Binding-site contacts:
Ligand atom C6 contacts residue GLY233 of chain 1.B at 3.5 Å.
Ligand atom N3 contacts residue GLY189 of chain 1.B at 3.8 Å.
Ligand atom C7 contacts residue GLY303 of chain 1.B at 4.1 Å.
Ligand atom C6 contacts residue PHE306 of chain 1.B at 3.7 Å (hydrophobic).
Ligand atom C6 contacts residue THR190 of chain 1.B at 3.8 Å.
Ligand atom C5 contacts residue CYS170 of chain 1.B at 4.2 Å (hydrophobic).
Ligand atom C4 contacts residue CYS170 of chain 1.B at 3.7 Å (hydrophobic).
Ligand atom C5 contacts residue PHE306 of chain 1.B at 3.6 Å (hydrophobic).
Ligand atom C7 contacts residue GLY232 of chain 1.B at 3.8 Å.
Ligand atom C7A contacts residue LEU166 of chain 1.B at 3.9 Å (hydrophobic).
Ligand atom C4 contacts residue LEU166 of chain 1.B at 4.0 Å (hydrophobic).
Ligand atom N1 contacts residue 0JO1 of chain 1.H at 3.2 Å.
Ligand atom N1 contacts residue LYS87 of chain 1.B at 3.1 Å (salt-bridge).
Ligand atom C4 contacts residue GLU109 of chain 1.B at 4.0 Å.
Ligand atom C2 contacts residue LYS87 of chain 1.B at 3.6 Å.
Ligand atom N1 contacts residue THR190 of chain 1.B at 3.6 Å.
Ligand atom C2 contacts residue GLY189 of chain 1.B at 3.3 Å.
Ligand atom C5 contacts residue THR190 of chain 1.B at 3.6 Å.
Ligand atom C4 contacts residue THR190 of chain 1.B at 3.5 Å.
Ligand atom C7 contacts residue GLY233 of chain 1.B at 3.4 Å.
Ligand atom C7 contacts residue 0JO1 of chain 1.H at 4.2 Å.
Ligand atom C2 contacts residue 0JO1 of chain 1.H at 3.6 Å.
Ligand atom N1 contacts residue GLY189 of chain 1.B at 3.7 Å.
Ligand atom N3 contacts residue THR190 of chain 1.B at 4.0 Å.
Ligand atom C3A contacts residue THR190 of chain 1.B at 3.5 Å.
Ligand atom C2 contacts residue GLU109 of chain 1.B at 3.6 Å.
Ligand atom C7A contacts residue THR190 of chain 1.B at 3.4 Å.
Ligand atom C6 contacts residue GLY232 of chain 1.B at 3.8 Å.
Ligand atom N3 contacts residue 0JO1 of chain 1.H at 4.2 Å.
Ligand atom C3A contacts residue GLU109 of chain 1.B at 3.6 Å.
Ligand atom C7A contacts residue 0JO1 of chain 1.H at 3.6 Å.
Ligand atom C2 contacts residue HIS115 of chain 1.B at 4.2 Å.
Ligand atom C3A contacts residue LEU166 of chain 1.B at 4.0 Å (hydrophobic).
Ligand atom C2 contacts residue THR190 of chain 1.B at 4.0 Å.
Ligand atom C7 contacts residue LEU166 of chain 1.B at 3.7 Å (hydrophobic).
Ligand atom C5 contacts residue LEU166 of chain 1.B at 3.7 Å (hydrophobic).
Ligand atom C7A contacts residue LYS87 of chain 1.B at 4.2 Å.
Ligand atom N3 contacts residue GLU109 of chain 1.B at 2.6 Å (salt-bridge).
Ligand atom C6 contacts residue LEU166 of chain 1.B at 3.6 Å (hydrophobic).
Ligand atom C7 contacts residue THR190 of chain 1.B at 3.7 Å.

Sequence of chain 1.B:
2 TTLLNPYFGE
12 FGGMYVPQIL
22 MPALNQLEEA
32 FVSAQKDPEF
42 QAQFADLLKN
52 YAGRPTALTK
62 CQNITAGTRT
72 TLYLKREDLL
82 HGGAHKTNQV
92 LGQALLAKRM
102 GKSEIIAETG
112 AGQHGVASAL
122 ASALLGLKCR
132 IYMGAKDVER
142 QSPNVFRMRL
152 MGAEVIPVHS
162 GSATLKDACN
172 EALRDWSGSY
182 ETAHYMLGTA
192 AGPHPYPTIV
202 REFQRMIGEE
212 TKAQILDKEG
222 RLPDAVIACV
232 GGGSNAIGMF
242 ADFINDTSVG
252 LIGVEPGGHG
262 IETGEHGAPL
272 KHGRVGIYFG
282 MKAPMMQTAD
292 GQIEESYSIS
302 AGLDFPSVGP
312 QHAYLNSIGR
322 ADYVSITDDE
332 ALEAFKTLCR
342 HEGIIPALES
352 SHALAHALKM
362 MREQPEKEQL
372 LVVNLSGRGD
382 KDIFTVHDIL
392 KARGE

This small molecule binds to this protein.
Small molecule (SMILES): c1ccc2[nH]cnc2c1